Binding-site contacts:
Ligand atom CG1 contacts residue LEU133 of chain 1.A at 3.9 Å (hydrophobic).
Ligand atom CA contacts residue HIS142 of chain 1.A at 4.2 Å.
Ligand atom C contacts residue LEU202 of chain 1.A at 4.4 Å (hydrophobic).
Ligand atom O contacts residue HIS142 of chain 1.A at 4.2 Å.
Ligand atom CG1 contacts residue ASN112 of chain 1.A at 3.9 Å.
Ligand atom CB contacts residue VAL139 of chain 1.A at 4.4 Å (hydrophobic).
Ligand atom O contacts residue LYS1 of chain 1.C at 2.2 Å (salt-bridge).
Ligand atom N contacts residue LYS1 of chain 1.C at 2.6 Å (salt-bridge).
Ligand atom CB contacts residue GLU143 of chain 1.A at 3.5 Å.
Ligand atom O contacts residue GLU166 of chain 1.A at 4.2 Å.
Ligand atom CG2 contacts residue HIS142 of chain 1.A at 4.0 Å.
Ligand atom N contacts residue GLU143 of chain 1.A at 3.0 Å (salt-bridge).
Ligand atom CG2 contacts residue LYS1 of chain 1.C at 4.3 Å.
Ligand atom O contacts residue HIS231 of chain 1.A at 3.6 Å.
Ligand atom C contacts residue LYS1 of chain 1.C at 1.3 Å.
Ligand atom C contacts residue ASN112 of chain 1.A at 3.9 Å.
Ligand atom CA contacts residue GLU143 of chain 1.A at 3.2 Å.
Ligand atom CG1 contacts residue LYS1 of chain 1.C at 3.4 Å.
Ligand atom CB contacts residue ASN112 of chain 1.A at 4.3 Å.
Ligand atom CG1 contacts residue LEU202 of chain 1.A at 3.6 Å (hydrophobic).
Ligand atom CG2 contacts residue ILE188 of chain 1.A at 4.4 Å (hydrophobic).
Ligand atom CG2 contacts residue ARG203 of chain 1.A at 3.8 Å.
Ligand atom CB contacts residue LYS1 of chain 1.C at 3.5 Å.
Ligand atom CG2 contacts residue VAL139 of chain 1.A at 4.2 Å (hydrophobic).
Ligand atom CA contacts residue ALA113 of chain 1.A at 4.0 Å (hydrophobic).
Ligand atom O contacts residue ARG203 of chain 1.A at 2.9 Å (salt-bridge).
Ligand atom C contacts residue HIS231 of chain 1.A at 4.0 Å.
Ligand atom N contacts residue ASN112 of chain 1.A at 2.5 Å (h-bond).
Ligand atom CG2 contacts residue GLU143 of chain 1.A at 4.2 Å.
Ligand atom CA contacts residue LYS1 of chain 1.C at 2.4 Å.
Ligand atom N contacts residue ALA113 of chain 1.A at 2.7 Å (h-bond).
Ligand atom C contacts residue ARG203 of chain 1.A at 4.0 Å.
Ligand atom O contacts residue LEU202 of chain 1.A at 4.2 Å.
Ligand atom CA contacts residue ASN112 of chain 1.A at 3.6 Å.
Ligand atom CG2 contacts residue LEU202 of chain 1.A at 4.5 Å (hydrophobic).

The protein below binds the small molecule below.
Small molecule (SMILES): CC(C)[C@H](N)C(=O)O

Sequence of chain 1.A:
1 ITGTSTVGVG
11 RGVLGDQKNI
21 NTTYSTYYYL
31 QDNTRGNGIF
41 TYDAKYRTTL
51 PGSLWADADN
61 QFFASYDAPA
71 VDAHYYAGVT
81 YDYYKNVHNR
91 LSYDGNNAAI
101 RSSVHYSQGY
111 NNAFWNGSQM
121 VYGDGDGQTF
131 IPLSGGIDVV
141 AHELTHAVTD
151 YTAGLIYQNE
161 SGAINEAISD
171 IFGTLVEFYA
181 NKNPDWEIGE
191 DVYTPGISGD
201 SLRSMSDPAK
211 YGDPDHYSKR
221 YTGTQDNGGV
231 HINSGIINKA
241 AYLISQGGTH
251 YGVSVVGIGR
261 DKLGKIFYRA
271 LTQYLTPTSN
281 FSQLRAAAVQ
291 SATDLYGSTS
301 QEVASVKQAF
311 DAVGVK